Sequence of chain 1.B:
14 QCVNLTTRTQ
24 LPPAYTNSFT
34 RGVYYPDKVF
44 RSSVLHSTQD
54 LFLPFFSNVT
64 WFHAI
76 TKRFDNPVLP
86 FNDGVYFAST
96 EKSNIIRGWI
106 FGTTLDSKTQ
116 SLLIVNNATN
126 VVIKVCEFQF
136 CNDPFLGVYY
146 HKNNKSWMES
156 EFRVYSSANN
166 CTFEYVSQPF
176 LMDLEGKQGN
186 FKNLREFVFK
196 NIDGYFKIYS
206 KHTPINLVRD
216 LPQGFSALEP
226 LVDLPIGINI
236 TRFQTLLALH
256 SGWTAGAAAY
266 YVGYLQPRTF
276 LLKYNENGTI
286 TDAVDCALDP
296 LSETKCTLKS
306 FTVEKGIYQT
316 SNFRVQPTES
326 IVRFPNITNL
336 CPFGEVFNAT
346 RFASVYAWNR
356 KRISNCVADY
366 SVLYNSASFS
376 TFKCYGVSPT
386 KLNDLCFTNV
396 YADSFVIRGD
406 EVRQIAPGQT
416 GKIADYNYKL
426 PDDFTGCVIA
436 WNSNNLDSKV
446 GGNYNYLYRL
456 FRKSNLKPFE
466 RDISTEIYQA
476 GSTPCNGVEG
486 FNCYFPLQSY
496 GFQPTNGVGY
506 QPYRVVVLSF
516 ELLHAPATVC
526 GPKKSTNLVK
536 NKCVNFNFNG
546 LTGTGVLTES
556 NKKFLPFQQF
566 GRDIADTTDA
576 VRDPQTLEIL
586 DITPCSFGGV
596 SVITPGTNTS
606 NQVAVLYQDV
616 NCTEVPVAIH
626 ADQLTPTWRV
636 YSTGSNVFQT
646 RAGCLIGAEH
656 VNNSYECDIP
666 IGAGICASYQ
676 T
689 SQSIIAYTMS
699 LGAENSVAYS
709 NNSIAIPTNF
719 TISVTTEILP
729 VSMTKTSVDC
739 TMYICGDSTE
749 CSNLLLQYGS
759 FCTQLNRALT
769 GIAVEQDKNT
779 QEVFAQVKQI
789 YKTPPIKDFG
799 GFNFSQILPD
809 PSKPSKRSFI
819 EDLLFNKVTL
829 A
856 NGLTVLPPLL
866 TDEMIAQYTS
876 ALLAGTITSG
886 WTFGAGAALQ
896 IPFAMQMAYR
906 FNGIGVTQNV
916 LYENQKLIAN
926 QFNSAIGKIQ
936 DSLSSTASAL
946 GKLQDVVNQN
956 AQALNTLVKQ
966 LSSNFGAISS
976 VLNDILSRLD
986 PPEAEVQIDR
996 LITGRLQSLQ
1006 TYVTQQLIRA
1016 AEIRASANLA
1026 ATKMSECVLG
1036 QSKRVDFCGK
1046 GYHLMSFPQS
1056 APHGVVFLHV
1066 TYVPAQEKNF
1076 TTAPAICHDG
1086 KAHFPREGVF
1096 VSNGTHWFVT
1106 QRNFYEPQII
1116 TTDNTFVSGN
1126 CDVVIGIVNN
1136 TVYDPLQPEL

Binding-site contacts:
Ligand atom C7 contacts residue ASN282 of chain 1.B at 3.8 Å.
Ligand atom C8 contacts residue ASN282 of chain 1.B at 4.1 Å.
Ligand atom O6 contacts residue LYS558 of chain 1.C at 4.3 Å.
Ligand atom C2 contacts residue ASN282 of chain 1.B at 2.5 Å.
Ligand atom O7 contacts residue ASN282 of chain 1.B at 4.3 Å.
Ligand atom C1 contacts residue ASN282 of chain 1.B at 1.4 Å.
Ligand atom C5 contacts residue ASN282 of chain 1.B at 3.7 Å.
Ligand atom N2 contacts residue ASN282 of chain 1.B at 3.0 Å (h-bond).
Ligand atom C3 contacts residue ASN282 of chain 1.B at 3.8 Å.
Ligand atom C4 contacts residue ASN282 of chain 1.B at 4.2 Å.
Ligand atom O5 contacts residue ASN282 of chain 1.B at 2.4 Å (h-bond).

Sequence of chain 1.C:
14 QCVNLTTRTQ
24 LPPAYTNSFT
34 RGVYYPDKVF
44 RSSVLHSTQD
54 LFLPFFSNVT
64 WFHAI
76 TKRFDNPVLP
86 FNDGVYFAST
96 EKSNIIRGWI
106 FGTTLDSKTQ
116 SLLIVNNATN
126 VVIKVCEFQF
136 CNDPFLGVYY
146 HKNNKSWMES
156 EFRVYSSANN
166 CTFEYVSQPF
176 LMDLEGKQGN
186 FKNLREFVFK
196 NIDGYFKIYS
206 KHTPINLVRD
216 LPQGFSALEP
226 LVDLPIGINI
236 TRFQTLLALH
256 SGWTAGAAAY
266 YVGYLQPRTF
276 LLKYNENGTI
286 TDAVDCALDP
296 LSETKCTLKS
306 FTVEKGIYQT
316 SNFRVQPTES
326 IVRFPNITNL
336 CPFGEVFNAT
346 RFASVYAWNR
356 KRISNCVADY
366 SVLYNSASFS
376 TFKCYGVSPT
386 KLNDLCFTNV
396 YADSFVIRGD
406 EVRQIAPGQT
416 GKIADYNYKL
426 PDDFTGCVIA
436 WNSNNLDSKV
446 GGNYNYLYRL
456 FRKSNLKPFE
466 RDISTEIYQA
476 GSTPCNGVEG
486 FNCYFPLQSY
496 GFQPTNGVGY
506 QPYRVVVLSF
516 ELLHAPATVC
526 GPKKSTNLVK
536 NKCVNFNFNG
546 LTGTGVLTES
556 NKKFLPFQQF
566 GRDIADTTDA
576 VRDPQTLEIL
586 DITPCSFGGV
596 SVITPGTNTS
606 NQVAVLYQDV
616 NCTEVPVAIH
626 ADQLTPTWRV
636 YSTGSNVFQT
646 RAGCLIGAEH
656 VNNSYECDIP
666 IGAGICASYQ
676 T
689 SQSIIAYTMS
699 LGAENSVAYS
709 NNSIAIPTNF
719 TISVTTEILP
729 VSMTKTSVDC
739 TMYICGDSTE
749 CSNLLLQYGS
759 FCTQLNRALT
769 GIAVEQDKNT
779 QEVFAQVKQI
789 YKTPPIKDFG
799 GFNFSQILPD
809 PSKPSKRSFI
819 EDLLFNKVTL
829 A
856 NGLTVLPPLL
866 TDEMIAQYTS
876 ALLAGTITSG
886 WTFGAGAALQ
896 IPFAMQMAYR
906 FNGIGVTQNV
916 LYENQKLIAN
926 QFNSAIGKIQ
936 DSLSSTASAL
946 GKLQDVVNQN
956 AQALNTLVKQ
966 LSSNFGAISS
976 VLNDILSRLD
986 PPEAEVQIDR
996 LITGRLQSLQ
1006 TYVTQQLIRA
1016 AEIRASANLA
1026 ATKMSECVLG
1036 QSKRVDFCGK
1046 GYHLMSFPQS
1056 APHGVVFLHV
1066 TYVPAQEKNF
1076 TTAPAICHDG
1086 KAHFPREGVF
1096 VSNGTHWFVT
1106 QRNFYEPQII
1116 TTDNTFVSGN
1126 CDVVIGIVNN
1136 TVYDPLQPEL

This small molecule binds to this protein.
Small molecule (SMILES): CC(=O)N[C@@H]1[C@@H](O)[C@H](O)[C@@H](CO)O[C@H]1O